A protein and the small-molecule ligand that binds it are described below.
Small molecule (SMILES): CC(=O)N[C@H]1[C@H](O[C@H]2[C@H](O)[C@@H](NC(C)=O)CO[C@@H]2CO)O[C@H](CO)[C@@H](O)[C@@H]1O

Sequence of chain 1.A:
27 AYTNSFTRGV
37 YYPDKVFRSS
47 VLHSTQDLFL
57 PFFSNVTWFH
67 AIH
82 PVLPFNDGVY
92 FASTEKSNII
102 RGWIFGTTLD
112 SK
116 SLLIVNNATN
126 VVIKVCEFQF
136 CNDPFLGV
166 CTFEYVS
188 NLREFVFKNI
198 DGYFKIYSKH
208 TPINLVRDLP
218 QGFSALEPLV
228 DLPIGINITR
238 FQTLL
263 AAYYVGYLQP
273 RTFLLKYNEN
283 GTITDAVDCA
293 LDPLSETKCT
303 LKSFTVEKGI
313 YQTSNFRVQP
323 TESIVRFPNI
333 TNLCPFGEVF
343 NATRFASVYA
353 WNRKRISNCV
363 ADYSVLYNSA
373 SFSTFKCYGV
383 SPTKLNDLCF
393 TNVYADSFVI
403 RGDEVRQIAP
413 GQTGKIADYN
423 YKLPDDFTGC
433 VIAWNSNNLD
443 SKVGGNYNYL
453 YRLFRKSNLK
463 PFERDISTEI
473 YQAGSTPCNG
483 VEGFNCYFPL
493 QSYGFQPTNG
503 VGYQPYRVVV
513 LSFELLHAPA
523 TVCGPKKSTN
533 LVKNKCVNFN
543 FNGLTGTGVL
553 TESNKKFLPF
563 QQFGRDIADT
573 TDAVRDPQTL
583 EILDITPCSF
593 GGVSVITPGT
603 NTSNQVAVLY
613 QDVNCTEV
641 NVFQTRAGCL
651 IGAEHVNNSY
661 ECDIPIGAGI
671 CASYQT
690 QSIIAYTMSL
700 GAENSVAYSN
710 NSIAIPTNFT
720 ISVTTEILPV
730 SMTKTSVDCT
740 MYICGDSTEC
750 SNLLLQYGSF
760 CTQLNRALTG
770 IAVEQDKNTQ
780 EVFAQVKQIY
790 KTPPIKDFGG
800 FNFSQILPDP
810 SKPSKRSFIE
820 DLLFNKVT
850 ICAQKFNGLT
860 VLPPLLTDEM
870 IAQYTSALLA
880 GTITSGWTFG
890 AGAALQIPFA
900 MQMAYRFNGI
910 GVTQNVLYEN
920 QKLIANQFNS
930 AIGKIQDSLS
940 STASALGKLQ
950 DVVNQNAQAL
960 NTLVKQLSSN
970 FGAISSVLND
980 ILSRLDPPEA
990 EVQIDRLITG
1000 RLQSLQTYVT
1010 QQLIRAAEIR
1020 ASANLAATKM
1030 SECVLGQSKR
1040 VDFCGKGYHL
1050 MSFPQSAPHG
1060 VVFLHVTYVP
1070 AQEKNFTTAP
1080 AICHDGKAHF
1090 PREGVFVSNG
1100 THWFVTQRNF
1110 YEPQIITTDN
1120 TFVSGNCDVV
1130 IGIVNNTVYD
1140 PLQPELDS

Sequence of chain 1.C:
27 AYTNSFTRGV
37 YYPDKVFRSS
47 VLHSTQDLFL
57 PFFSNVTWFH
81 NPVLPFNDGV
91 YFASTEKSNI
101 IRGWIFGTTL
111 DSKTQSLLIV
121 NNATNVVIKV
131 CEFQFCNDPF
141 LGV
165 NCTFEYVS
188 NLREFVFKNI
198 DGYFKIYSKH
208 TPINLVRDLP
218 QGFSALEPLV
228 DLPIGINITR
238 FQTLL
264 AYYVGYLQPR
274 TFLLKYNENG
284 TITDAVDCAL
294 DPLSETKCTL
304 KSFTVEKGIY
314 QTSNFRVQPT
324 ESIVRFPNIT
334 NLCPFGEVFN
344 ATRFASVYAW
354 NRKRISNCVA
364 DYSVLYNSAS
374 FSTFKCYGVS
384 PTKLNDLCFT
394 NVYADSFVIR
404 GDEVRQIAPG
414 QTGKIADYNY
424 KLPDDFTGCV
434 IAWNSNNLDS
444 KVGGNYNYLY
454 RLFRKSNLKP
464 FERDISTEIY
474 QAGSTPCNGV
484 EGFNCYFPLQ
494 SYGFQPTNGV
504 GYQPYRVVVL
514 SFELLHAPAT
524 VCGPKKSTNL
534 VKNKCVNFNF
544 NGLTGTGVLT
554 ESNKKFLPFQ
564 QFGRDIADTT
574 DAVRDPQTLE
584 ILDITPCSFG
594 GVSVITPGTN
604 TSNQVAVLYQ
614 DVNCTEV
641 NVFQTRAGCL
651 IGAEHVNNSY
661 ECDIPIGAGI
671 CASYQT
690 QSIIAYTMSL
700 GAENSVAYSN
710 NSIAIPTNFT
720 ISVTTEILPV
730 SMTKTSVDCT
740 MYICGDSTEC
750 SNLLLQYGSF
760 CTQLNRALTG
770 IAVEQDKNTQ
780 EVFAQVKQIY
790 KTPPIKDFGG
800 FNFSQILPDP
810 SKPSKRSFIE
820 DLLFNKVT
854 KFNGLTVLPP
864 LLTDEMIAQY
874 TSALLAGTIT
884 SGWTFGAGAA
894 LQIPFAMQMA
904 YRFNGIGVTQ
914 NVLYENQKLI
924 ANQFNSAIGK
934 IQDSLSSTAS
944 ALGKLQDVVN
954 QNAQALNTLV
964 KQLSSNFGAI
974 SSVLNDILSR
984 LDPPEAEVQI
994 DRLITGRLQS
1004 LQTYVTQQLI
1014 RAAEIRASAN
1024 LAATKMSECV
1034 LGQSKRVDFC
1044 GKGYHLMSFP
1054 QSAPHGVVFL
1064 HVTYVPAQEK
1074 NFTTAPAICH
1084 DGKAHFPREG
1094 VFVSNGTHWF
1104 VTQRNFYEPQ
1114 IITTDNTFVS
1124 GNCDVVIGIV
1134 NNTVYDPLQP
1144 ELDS

Binding-site contacts:
Ligand atom C3 contacts residue ASN234 of chain 1.A at 3.8 Å.
Ligand atom O7 contacts residue GLU465 of chain 1.C at 2.7 Å (salt-bridge).
Ligand atom O6 contacts residue THR236 of chain 1.A at 3.3 Å (h-bond).
Ligand atom C7 contacts residue ASN234 of chain 1.A at 3.0 Å.
Ligand atom O5 contacts residue THR236 of chain 1.A at 4.0 Å.
Ligand atom C8 contacts residue THR236 of chain 1.A at 4.4 Å.
Ligand atom C5 contacts residue ASN234 of chain 1.A at 3.6 Å.
Ligand atom O7 contacts residue ARG457 of chain 1.C at 2.9 Å (salt-bridge).
Ligand atom C8 contacts residue GLU465 of chain 1.C at 3.1 Å.
Ligand atom C6 contacts residue THR108 of chain 1.A at 4.0 Å.
Ligand atom C2 contacts residue ASN234 of chain 1.A at 2.5 Å.
Ligand atom C6 contacts residue LYS458 of chain 1.C at 4.4 Å.
Ligand atom C7 contacts residue GLU465 of chain 1.C at 3.6 Å.
Ligand atom O7 contacts residue ASN234 of chain 1.A at 2.7 Å (h-bond).
Ligand atom C1 contacts residue ASN234 of chain 1.A at 1.4 Å.
Ligand atom C8 contacts residue ASN234 of chain 1.A at 4.3 Å.
Ligand atom C4 contacts residue ASN234 of chain 1.A at 4.2 Å.
Ligand atom C7 contacts residue ARG457 of chain 1.C at 3.9 Å.
Ligand atom N2 contacts residue ASN234 of chain 1.A at 2.9 Å (h-bond).
Ligand atom C1 contacts residue THR236 of chain 1.A at 4.1 Å.
Ligand atom O5 contacts residue THR108 of chain 1.A at 4.2 Å.
Ligand atom O3 contacts residue SER459 of chain 1.C at 4.1 Å.
Ligand atom O6 contacts residue THR108 of chain 1.A at 3.3 Å.
Ligand atom O5 contacts residue ASN234 of chain 1.A at 2.3 Å (h-bond).
Ligand atom C8 contacts residue LYS462 of chain 1.C at 3.5 Å.
Ligand atom C5 contacts residue THR236 of chain 1.A at 3.6 Å.
Ligand atom C6 contacts residue THR236 of chain 1.A at 4.2 Å.